Sequence of chain 2.A:
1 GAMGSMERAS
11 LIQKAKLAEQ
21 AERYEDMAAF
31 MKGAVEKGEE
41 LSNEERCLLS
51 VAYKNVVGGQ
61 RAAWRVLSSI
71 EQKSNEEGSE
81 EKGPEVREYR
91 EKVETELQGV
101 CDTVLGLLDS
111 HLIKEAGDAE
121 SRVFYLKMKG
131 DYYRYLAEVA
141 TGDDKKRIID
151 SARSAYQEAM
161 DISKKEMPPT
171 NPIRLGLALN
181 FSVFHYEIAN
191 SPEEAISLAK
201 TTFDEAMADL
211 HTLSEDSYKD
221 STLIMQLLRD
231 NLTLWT

Binding-site contacts:
Ligand atom C15 contacts residue PRO172 of chain 2.A at 4.3 Å (hydrophobic).
Ligand atom C11 contacts residue LYS127 of chain 2.A at 4.2 Å.
Ligand atom C15 contacts residue ILE224 of chain 2.A at 4.3 Å (hydrophobic).
Ligand atom C12 contacts residue VAL8 of chain 2.B at 4.2 Å (hydrophobic).
Ligand atom C01 contacts residue VAL8 of chain 2.B at 4.1 Å (hydrophobic).
Ligand atom C07 contacts residue SER50 of chain 2.A at 4.1 Å.
Ligand atom C11 contacts residue ILE173 of chain 2.A at 3.9 Å (hydrophobic).
Ligand atom C09 contacts residue VAL8 of chain 2.B at 4.2 Å (hydrophobic).
Ligand atom C11 contacts residue GLY176 of chain 2.A at 3.9 Å.
Ligand atom C17 contacts residue PRO172 of chain 2.A at 3.8 Å (hydrophobic).
Ligand atom C10 contacts residue VAL8 of chain 2.B at 3.9 Å (hydrophobic).
Ligand atom C18 contacts residue ASP220 of chain 2.A at 4.2 Å.
Ligand atom C13 contacts residue LYS127 of chain 2.A at 4.2 Å.
Ligand atom O04 contacts residue VAL8 of chain 2.B at 4.5 Å.
Ligand atom C13 contacts residue VAL8 of chain 2.B at 3.9 Å (hydrophobic).
Ligand atom C20 contacts residue PRO172 of chain 2.A at 4.0 Å (hydrophobic).
Ligand atom C07 contacts residue CYS47 of chain 2.A at 3.1 Å (hydrophobic).
Ligand atom N05 contacts residue CYS47 of chain 2.A at 4.0 Å.
Ligand atom C18 contacts residue PRO172 of chain 2.A at 3.4 Å (hydrophobic).
Ligand atom C14 contacts residue VAL8 of chain 2.B at 4.0 Å (hydrophobic).
Ligand atom C06 contacts residue CYS47 of chain 2.A at 3.6 Å (hydrophobic).
Ligand atom C16 contacts residue ILE224 of chain 2.A at 4.1 Å (hydrophobic).
Ligand atom C11 contacts residue PRO172 of chain 2.A at 3.6 Å (hydrophobic).
Ligand atom C11 contacts residue VAL8 of chain 2.B at 3.9 Å (hydrophobic).
Ligand atom C12 contacts residue LYS127 of chain 2.A at 3.6 Å.
Ligand atom C07 contacts residue VAL51 of chain 2.A at 3.8 Å (hydrophobic).
Ligand atom C01 contacts residue ILE224 of chain 2.A at 3.7 Å (hydrophobic).
Ligand atom C19 contacts residue PRO172 of chain 2.A at 3.5 Å (hydrophobic).
Ligand atom C10 contacts residue PRO172 of chain 2.A at 3.5 Å (hydrophobic).
Ligand atom C10 contacts residue ILE173 of chain 2.A at 4.5 Å (hydrophobic).
Ligand atom C10 contacts residue ILE224 of chain 2.A at 4.2 Å (hydrophobic).
Ligand atom S08 contacts residue PHE124 of chain 2.A at 4.0 Å.
Ligand atom S08 contacts residue CYS47 of chain 2.A at 2.0 Å (h-bond).
Ligand atom C13 contacts residue PHE124 of chain 2.A at 3.9 Å (hydrophobic).
Ligand atom C16 contacts residue PRO172 of chain 2.A at 4.2 Å (hydrophobic).
Ligand atom C10 contacts residue GLY176 of chain 2.A at 4.4 Å.
Ligand atom C12 contacts residue PHE124 of chain 2.A at 4.2 Å (hydrophobic).
Ligand atom C17 contacts residue ASP220 of chain 2.A at 4.0 Å.
Ligand atom S08 contacts residue SER50 of chain 2.A at 3.7 Å.

Sequence of chain 2.B:
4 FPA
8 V

The small molecule below binds the protein below.
Small molecule (SMILES): CC(c1ccccc1)(c1ccccc1)[C@H](O)NCCS